Sequence of chain 1.E:
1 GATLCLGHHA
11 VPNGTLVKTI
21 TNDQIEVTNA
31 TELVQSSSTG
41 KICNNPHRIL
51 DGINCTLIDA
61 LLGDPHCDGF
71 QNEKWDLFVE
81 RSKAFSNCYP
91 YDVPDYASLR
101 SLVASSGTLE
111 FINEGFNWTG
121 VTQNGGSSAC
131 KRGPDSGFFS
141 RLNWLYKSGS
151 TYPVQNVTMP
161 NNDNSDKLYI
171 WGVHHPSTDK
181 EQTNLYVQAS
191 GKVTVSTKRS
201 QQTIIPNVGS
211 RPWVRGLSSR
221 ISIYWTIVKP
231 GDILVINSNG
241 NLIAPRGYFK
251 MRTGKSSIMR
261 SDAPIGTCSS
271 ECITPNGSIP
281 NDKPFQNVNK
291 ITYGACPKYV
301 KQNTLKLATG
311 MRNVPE

Binding-site contacts:
Ligand atom C5 contacts residue ASN117 of chain 1.E at 3.7 Å.
Ligand atom C3 contacts residue ASN117 of chain 1.E at 3.7 Å.
Ligand atom O7 contacts residue ASN117 of chain 1.E at 3.2 Å (h-bond).
Ligand atom C2 contacts residue ASN117 of chain 1.E at 2.3 Å.
Ligand atom C6 contacts residue THR119 of chain 1.E at 4.0 Å.
Ligand atom C5 contacts residue THR119 of chain 1.E at 4.2 Å.
Ligand atom C7 contacts residue ASN117 of chain 1.E at 3.3 Å.
Ligand atom C1 contacts residue ASN117 of chain 1.E at 1.5 Å.
Ligand atom N2 contacts residue ASN117 of chain 1.E at 2.9 Å (h-bond).
Ligand atom C4 contacts residue ASN117 of chain 1.E at 4.2 Å.
Ligand atom O5 contacts residue ASN117 of chain 1.E at 2.4 Å (h-bond).
Ligand atom O5 contacts residue THR119 of chain 1.E at 3.9 Å.

This small molecule binds to this protein.
Small molecule (SMILES): CC(=O)N[C@H]1[C@H](O[C@H]2[C@H](O)[C@@H](NC(C)=O)CO[C@@H]2CO)O[C@H](CO)[C@@H](O)[C@@H]1O